Binding-site contacts:
Ligand atom N3B contacts residue GLY381 of chain 1.A at 3.1 Å (h-bond).
Ligand atom O2B contacts residue GLN426 of chain 1.A at 3.2 Å (h-bond).
Ligand atom O1B contacts residue LYS384 of chain 1.A at 3.0 Å (salt-bridge).
Ligand atom N9 contacts residue MET481 of chain 1.B at 3.5 Å (h-bond).
Ligand atom O2B contacts residue SER483 of chain 1.B at 3.4 Å.
Ligand atom O5' contacts residue THR386 of chain 1.A at 3.5 Å (h-bond).
Ligand atom O2G contacts residue SER380 of chain 1.A at 2.9 Å (h-bond).
Ligand atom O3G contacts residue MG1 of chain 1.D at 2.1 Å.
Ligand atom N1 contacts residue TYR354 of chain 1.A at 3.5 Å.
Ligand atom O3' contacts residue ARG358 of chain 1.A at 2.8 Å (salt-bridge).
Ligand atom PB contacts residue MG1 of chain 1.D at 2.6 Å.
Ligand atom N3B contacts residue SER483 of chain 1.B at 3.1 Å (h-bond).
Ligand atom O2A contacts residue GLY383 of chain 1.A at 3.4 Å.
Ligand atom O3G contacts residue SER483 of chain 1.B at 3.5 Å (h-bond).
Ligand atom N3B contacts residue MG1 of chain 1.D at 2.9 Å.
Ligand atom O2' contacts residue ILE482 of chain 1.B at 3.4 Å.
Ligand atom N3 contacts residue MET481 of chain 1.B at 3.4 Å (h-bond).
Ligand atom N6 contacts residue MET481 of chain 1.B at 2.8 Å (h-bond).
Ligand atom O2G contacts residue ALA511 of chain 1.B at 3.4 Å (h-bond).
Ligand atom C8 contacts residue TYR354 of chain 1.A at 3.5 Å (hydrophobic).
Ligand atom O1G contacts residue LYS384 of chain 1.A at 3.4 Å.
Ligand atom C6 contacts residue MET481 of chain 1.B at 3.5 Å (hydrophobic).
Ligand atom C4 contacts residue TYR354 of chain 1.A at 3.4 Å (hydrophobic).
Ligand atom C4 contacts residue MET481 of chain 1.B at 3.1 Å (hydrophobic).
Ligand atom C5 contacts residue MET481 of chain 1.B at 3.1 Å (hydrophobic).
Ligand atom O1A contacts residue SER483 of chain 1.B at 3.4 Å.
Ligand atom O2A contacts residue THR386 of chain 1.A at 2.6 Å (h-bond).
Ligand atom N9 contacts residue TYR354 of chain 1.A at 3.6 Å.
Ligand atom N7 contacts residue MET481 of chain 1.B at 3.6 Å (h-bond).
Ligand atom O1B contacts residue MG1 of chain 1.D at 2.6 Å.
Ligand atom O1G contacts residue MG1 of chain 1.D at 2.2 Å.
Ligand atom N1 contacts residue MET481 of chain 1.B at 3.4 Å (h-bond).
Ligand atom O2B contacts residue MG1 of chain 1.D at 2.1 Å.
Ligand atom N7 contacts residue TYR354 of chain 1.A at 3.6 Å.
Ligand atom O1G contacts residue HIS540 of chain 1.A at 3.2 Å.
Ligand atom O2A contacts residue SER385 of chain 1.A at 3.6 Å.
Ligand atom O3G contacts residue GLN426 of chain 1.A at 2.9 Å (h-bond).
Ligand atom C5 contacts residue TYR354 of chain 1.A at 3.5 Å (hydrophobic).
Ligand atom O3A contacts residue GLY383 of chain 1.A at 3.4 Å (h-bond).
Ligand atom PG contacts residue MG1 of chain 1.D at 2.4 Å.

This protein binds this small molecule.
Small molecule (SMILES): Nc1ncnc2c1ncn2[C@@H]1O[C@H](CO[P](=O)(O)O[P](=O)(O)NP(=O)(O)O)[C@@H](O)[C@H]1O

Sequence of chain 1.B:
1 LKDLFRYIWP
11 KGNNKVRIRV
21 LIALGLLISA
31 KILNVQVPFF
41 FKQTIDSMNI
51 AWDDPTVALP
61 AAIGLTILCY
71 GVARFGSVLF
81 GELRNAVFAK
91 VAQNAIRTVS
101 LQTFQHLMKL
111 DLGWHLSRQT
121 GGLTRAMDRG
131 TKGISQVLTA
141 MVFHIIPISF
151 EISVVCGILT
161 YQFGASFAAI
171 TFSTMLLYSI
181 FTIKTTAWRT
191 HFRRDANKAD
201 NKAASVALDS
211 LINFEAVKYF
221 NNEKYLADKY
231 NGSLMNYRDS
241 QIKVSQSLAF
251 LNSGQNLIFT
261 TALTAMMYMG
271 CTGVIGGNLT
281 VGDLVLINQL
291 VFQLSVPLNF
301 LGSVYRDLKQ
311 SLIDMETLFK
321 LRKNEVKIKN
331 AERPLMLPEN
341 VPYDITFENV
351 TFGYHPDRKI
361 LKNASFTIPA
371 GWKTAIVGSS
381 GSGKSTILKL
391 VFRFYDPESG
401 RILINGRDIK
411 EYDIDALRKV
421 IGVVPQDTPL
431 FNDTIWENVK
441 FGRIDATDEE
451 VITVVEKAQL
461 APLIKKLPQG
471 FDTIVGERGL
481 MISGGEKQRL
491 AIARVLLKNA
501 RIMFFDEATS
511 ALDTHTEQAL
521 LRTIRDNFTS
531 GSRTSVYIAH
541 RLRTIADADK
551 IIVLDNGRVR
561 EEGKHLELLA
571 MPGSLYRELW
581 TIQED

Sequence of chain 1.A:
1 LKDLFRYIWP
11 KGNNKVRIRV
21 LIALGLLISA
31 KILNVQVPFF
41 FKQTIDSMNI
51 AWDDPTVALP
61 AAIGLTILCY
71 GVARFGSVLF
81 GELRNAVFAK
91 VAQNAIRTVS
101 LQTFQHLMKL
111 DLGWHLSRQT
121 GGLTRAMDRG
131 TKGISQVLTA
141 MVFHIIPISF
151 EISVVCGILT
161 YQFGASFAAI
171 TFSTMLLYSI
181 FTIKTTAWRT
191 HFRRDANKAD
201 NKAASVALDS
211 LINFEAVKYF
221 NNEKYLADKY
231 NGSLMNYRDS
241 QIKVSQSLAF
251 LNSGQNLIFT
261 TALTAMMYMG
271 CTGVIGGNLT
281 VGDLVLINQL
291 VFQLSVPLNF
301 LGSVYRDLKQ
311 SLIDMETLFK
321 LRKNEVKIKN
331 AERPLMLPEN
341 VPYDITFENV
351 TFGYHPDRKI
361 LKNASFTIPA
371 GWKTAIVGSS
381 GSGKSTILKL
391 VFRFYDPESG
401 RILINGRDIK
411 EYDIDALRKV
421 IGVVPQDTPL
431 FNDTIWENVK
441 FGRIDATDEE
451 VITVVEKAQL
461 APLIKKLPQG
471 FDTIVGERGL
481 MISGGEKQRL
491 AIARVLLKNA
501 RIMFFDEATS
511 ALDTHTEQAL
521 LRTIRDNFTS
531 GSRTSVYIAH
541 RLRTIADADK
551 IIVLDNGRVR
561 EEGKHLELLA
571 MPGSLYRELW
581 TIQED